Sequence of chain 1.A:
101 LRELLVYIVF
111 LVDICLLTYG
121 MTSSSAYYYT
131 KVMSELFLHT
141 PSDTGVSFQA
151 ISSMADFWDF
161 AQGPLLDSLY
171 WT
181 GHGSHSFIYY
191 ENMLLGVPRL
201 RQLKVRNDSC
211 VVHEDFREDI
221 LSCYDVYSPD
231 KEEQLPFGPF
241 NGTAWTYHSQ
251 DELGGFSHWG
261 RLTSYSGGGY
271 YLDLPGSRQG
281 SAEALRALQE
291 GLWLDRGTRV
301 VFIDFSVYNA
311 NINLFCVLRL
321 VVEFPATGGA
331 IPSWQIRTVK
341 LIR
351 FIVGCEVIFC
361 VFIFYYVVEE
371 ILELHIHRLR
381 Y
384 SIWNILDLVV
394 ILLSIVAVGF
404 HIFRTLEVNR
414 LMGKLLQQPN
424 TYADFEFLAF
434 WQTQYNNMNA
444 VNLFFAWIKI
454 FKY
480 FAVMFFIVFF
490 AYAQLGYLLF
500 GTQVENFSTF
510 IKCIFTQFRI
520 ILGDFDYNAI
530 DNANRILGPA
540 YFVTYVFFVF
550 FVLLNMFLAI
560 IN

Binding-site contacts:
Ligand atom O7 contacts residue ASN207 of chain 1.A at 2.9 Å.
Ligand atom C4 contacts residue ASN207 of chain 1.A at 3.8 Å.
Ligand atom C6 contacts residue ASN207 of chain 1.A at 3.7 Å.
Ligand atom C7 contacts residue ASN207 of chain 1.A at 3.8 Å.
Ligand atom N2 contacts residue ASN207 of chain 1.A at 3.7 Å.
Ligand atom O7 contacts residue ARG206 of chain 1.A at 4.4 Å.
Ligand atom C3 contacts residue ASN207 of chain 1.A at 3.8 Å.
Ligand atom O7 contacts residue ASP208 of chain 1.A at 3.5 Å (salt-bridge).
Ligand atom C8 contacts residue ASP208 of chain 1.A at 4.4 Å.
Ligand atom C8 contacts residue ARG206 of chain 1.A at 4.2 Å.
Ligand atom C5 contacts residue ASN207 of chain 1.A at 2.9 Å.
Ligand atom O6 contacts residue ASN207 of chain 1.A at 3.8 Å.
Ligand atom C7 contacts residue ASP208 of chain 1.A at 4.3 Å.
Ligand atom O5 contacts residue ASN207 of chain 1.A at 1.5 Å (h-bond).
Ligand atom C1 contacts residue ASN207 of chain 1.A at 1.4 Å.
Ligand atom C2 contacts residue ASN207 of chain 1.A at 2.9 Å.
Ligand atom C8 contacts residue LEU235 of chain 1.A at 4.2 Å (hydrophobic).

This protein binds this small molecule.
Small molecule (SMILES): CC(=O)N[C@@H]1[C@@H](O)[C@H](O)[C@@H](CO)O[C@H]1O